A small-molecule ligand and the protein it binds are described below.
Small molecule (SMILES): CC(=O)N[C@@H]1[C@@H](O)[C@H](O)[C@@H](CO)O[C@H]1O

Binding-site contacts:
Ligand atom O7 contacts residue GLY106 of chain 1.A at 3.7 Å.
Ligand atom C2 contacts residue ASN107 of chain 1.A at 2.4 Å.
Ligand atom O4 contacts residue PRO58 of chain 1.A at 4.3 Å.
Ligand atom O6 contacts residue PRO120 of chain 1.A at 4.4 Å.
Ligand atom C6 contacts residue PRO58 of chain 1.A at 4.1 Å (hydrophobic).
Ligand atom C4 contacts residue ASN107 of chain 1.A at 4.1 Å.
Ligand atom N2 contacts residue ASN107 of chain 1.A at 2.9 Å (h-bond).
Ligand atom C5 contacts residue PRO58 of chain 1.A at 4.4 Å (hydrophobic).
Ligand atom C1 contacts residue ASN107 of chain 1.A at 1.4 Å.
Ligand atom O7 contacts residue ASN107 of chain 1.A at 4.2 Å.
Ligand atom C1 contacts residue THR121 of chain 1.A at 3.9 Å.
Ligand atom C5 contacts residue ASN107 of chain 1.A at 3.6 Å.
Ligand atom C8 contacts residue GLY106 of chain 1.A at 4.2 Å.
Ligand atom O6 contacts residue PRO58 of chain 1.A at 3.7 Å.
Ligand atom C5 contacts residue THR121 of chain 1.A at 3.9 Å.
Ligand atom C7 contacts residue ASN107 of chain 1.A at 3.8 Å.
Ligand atom C3 contacts residue ASN107 of chain 1.A at 3.7 Å.
Ligand atom C7 contacts residue GLY106 of chain 1.A at 4.1 Å.
Ligand atom C6 contacts residue THR121 of chain 1.A at 3.6 Å.
Ligand atom O5 contacts residue THR121 of chain 1.A at 2.9 Å.
Ligand atom O5 contacts residue ASN107 of chain 1.A at 2.3 Å (h-bond).
Ligand atom O6 contacts residue THR121 of chain 1.A at 3.6 Å.

Sequence of chain 1.A:
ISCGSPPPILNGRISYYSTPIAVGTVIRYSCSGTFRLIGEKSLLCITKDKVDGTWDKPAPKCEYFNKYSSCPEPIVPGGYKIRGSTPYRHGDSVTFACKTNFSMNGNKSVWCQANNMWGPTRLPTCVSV